The protein below binds the small molecule below.
Small molecule (SMILES): OC[C@H]1O[C@H](OC[C@H]2O[C@H](O)[C@H](O)[C@@H](O)[C@@H]2O)[C@H](O)[C@@H](O)[C@H]1O

Sequence of chain 1.A:
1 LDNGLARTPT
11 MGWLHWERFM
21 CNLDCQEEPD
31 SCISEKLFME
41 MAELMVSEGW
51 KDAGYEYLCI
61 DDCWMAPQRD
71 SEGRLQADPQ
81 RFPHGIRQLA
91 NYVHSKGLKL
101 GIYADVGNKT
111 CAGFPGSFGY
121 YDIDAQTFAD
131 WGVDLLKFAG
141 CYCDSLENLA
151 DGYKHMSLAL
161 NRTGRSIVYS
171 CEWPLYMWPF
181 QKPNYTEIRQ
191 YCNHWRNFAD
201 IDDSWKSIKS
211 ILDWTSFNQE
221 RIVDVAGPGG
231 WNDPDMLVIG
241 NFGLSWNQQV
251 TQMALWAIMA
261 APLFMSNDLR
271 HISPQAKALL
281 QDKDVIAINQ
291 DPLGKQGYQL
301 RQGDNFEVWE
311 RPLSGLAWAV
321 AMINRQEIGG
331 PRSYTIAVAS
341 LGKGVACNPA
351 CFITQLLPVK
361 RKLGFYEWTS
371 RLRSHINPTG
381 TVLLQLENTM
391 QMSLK

Binding-site contacts:
Ligand atom O6 contacts residue ASP200 of chain 1.A at 3.1 Å (salt-bridge).
Ligand atom O5 contacts residue TYR103 of chain 1.A at 3.1 Å (h-bond).
Ligand atom C4 contacts residue LYS137 of chain 1.A at 3.8 Å.
Ligand atom C2 contacts residue ASP200 of chain 1.A at 3.7 Å.
Ligand atom C3 contacts residue ASP200 of chain 1.A at 3.5 Å.
Ligand atom C2 contacts residue GLU172 of chain 1.A at 3.2 Å.
Ligand atom O3 contacts residue LYS137 of chain 1.A at 2.8 Å (salt-bridge).
Ligand atom C6 contacts residue ASP62 of chain 1.A at 3.3 Å.
Ligand atom C6 contacts residue TRP16 of chain 1.A at 3.7 Å (hydrophobic).
Ligand atom O6 contacts residue CYS111 of chain 1.A at 3.4 Å.
Ligand atom O4 contacts residue LYS137 of chain 1.A at 2.9 Å (salt-bridge).
Ligand atom C3 contacts residue ASP200 of chain 1.A at 3.9 Å.
Ligand atom O6 contacts residue ALA112 of chain 1.A at 3.8 Å.
Ligand atom C3 contacts residue LYS137 of chain 1.A at 3.8 Å.
Ligand atom C5 contacts residue ASP200 of chain 1.A at 3.7 Å.
Ligand atom O5 contacts residue ASP200 of chain 1.A at 3.1 Å (salt-bridge).
Ligand atom C2 contacts residue ASP200 of chain 1.A at 3.4 Å.
Ligand atom O3 contacts residue ASP200 of chain 1.A at 3.7 Å.
Ligand atom C5 contacts residue TYR103 of chain 1.A at 3.8 Å (hydrophobic).
Ligand atom C1 contacts residue ASP200 of chain 1.A at 3.5 Å.
Ligand atom C6 contacts residue ASP61 of chain 1.A at 3.3 Å.
Ligand atom O6 contacts residue ASP62 of chain 1.A at 2.7 Å (salt-bridge).
Ligand atom C6 contacts residue ASP200 of chain 1.A at 4.0 Å.
Ligand atom O2 contacts residue ARG196 of chain 1.A at 3.6 Å (salt-bridge).
Ligand atom O2 contacts residue GLU172 of chain 1.A at 2.7 Å (salt-bridge).
Ligand atom C5 contacts residue ASP61 of chain 1.A at 4.0 Å.
Ligand atom O5 contacts residue CYS111 of chain 1.A at 3.2 Å (h-bond).
Ligand atom O4 contacts residue ASP61 of chain 1.A at 2.6 Å (salt-bridge).
Ligand atom C4 contacts residue ASP61 of chain 1.A at 3.4 Å.
Ligand atom C5 contacts residue TRP16 of chain 1.A at 3.9 Å (hydrophobic).
Ligand atom O6 contacts residue TYR103 of chain 1.A at 3.8 Å.
Ligand atom O6 contacts residue TRP16 of chain 1.A at 3.6 Å.
Ligand atom O3 contacts residue ARG196 of chain 1.A at 3.3 Å (salt-bridge).
Ligand atom O2 contacts residue ASP200 of chain 1.A at 2.7 Å (salt-bridge).
Ligand atom C6 contacts residue TYR103 of chain 1.A at 3.4 Å (hydrophobic).
Ligand atom C6 contacts residue CYS111 of chain 1.A at 3.6 Å (hydrophobic).
Ligand atom C4 contacts residue TRP16 of chain 1.A at 3.8 Å (hydrophobic).
Ligand atom C1 contacts residue CYS111 of chain 1.A at 3.5 Å (hydrophobic).
Ligand atom C4 contacts residue ASP200 of chain 1.A at 3.7 Å.
Ligand atom O4 contacts residue TYR103 of chain 1.A at 3.2 Å.